The protein below binds the small molecule below.
Small molecule (SMILES): [H]/N=C(/N)c1cc2c(Cl)cccc2s1

Sequence of chain 2.A:
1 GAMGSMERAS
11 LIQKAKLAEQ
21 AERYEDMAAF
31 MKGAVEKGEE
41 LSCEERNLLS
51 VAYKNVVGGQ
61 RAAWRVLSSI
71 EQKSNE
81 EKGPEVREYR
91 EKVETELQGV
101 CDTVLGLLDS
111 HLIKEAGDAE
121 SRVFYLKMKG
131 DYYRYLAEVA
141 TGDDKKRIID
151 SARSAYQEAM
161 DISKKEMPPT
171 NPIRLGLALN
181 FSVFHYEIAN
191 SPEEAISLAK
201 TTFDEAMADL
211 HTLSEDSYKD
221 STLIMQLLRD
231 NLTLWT

Binding-site contacts:
Ligand atom C3 contacts residue LEU232 of chain 2.A at 4.2 Å (hydrophobic).
Ligand atom CL contacts residue ARG229 of chain 2.A at 3.7 Å.
Ligand atom C6 contacts residue LYS200 of chain 2.A at 3.7 Å.
Ligand atom N contacts residue ASP204 of chain 2.A at 3.5 Å (salt-bridge).
Ligand atom C8 contacts residue ARG229 of chain 2.A at 3.9 Å.
Ligand atom C1 contacts residue THR236 of chain 2.A at 3.5 Å.
Ligand atom C2 contacts residue THR236 of chain 2.A at 4.4 Å.
Ligand atom N1 contacts residue LYS200 of chain 2.A at 4.0 Å.
Ligand atom C contacts residue LEU232 of chain 2.A at 3.9 Å (hydrophobic).
Ligand atom C7 contacts residue LEU232 of chain 2.A at 4.0 Å (hydrophobic).
Ligand atom C8 contacts residue THR233 of chain 2.A at 4.1 Å.
Ligand atom CL contacts residue PHE203 of chain 2.A at 3.9 Å.
Ligand atom C8 contacts residue LEU232 of chain 2.A at 3.9 Å (hydrophobic).
Ligand atom N contacts residue LYS200 of chain 2.A at 4.0 Å.
Ligand atom C1 contacts residue LEU232 of chain 2.A at 4.2 Å (hydrophobic).
Ligand atom C contacts residue THR236 of chain 2.A at 4.2 Å.
Ligand atom C contacts residue THR233 of chain 2.A at 3.9 Å.
Ligand atom C5 contacts residue LYS200 of chain 2.A at 3.7 Å.
Ligand atom CL contacts residue LEU232 of chain 2.A at 4.2 Å.
Ligand atom C7 contacts residue ARG229 of chain 2.A at 4.4 Å.
Ligand atom S contacts residue LYS200 of chain 2.A at 3.5 Å.